A small-molecule ligand and the protein it binds are described below.
Small molecule (SMILES): CC(C)CCC[C@@H](C)[C@H]1CC[C@H]2[C@@H]3CC=C4C[C@@H](O)CC[C@]4(C)[C@H]3CC[C@]12C

Sequence of chain 1.A:
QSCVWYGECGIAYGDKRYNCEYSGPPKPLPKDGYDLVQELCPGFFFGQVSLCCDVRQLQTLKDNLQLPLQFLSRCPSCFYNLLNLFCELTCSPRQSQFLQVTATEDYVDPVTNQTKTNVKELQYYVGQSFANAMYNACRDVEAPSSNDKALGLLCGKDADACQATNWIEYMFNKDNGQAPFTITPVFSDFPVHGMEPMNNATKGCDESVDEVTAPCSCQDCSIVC

Binding-site contacts:
Ligand atom C3 contacts residue THR92 of chain 1.A at 3.6 Å.
Ligand atom C19 contacts residue ASN66 of chain 1.A at 3.1 Å.
Ligand atom C13 contacts residue PHE88 of chain 1.A at 3.6 Å (hydrophobic).
Ligand atom C21 contacts residue PRO70 of chain 1.A at 3.5 Å (hydrophobic).
Ligand atom C17 contacts residue PHE88 of chain 1.A at 3.3 Å (hydrophobic).
Ligand atom C11 contacts residue LEU63 of chain 1.A at 3.8 Å (hydrophobic).
Ligand atom C23 contacts residue PRO70 of chain 1.A at 3.8 Å (hydrophobic).
Ligand atom C16 contacts residue PHE88 of chain 1.A at 3.6 Å (hydrophobic).
Ligand atom C22 contacts residue MET173 of chain 1.A at 3.8 Å (hydrophobic).
Ligand atom C18 contacts residue ASN66 of chain 1.A at 3.6 Å.
Ligand atom C12 contacts residue ASN66 of chain 1.A at 3.6 Å.
Ligand atom C4 contacts residue ASN21 of chain 1.A at 3.3 Å.
Ligand atom C15 contacts residue MET173 of chain 1.A at 3.4 Å (hydrophobic).
Ligand atom C15 contacts residue PHE88 of chain 1.A at 3.4 Å (hydrophobic).
Ligand atom C19 contacts residue PRO182 of chain 1.A at 3.5 Å (hydrophobic).
Ligand atom C21 contacts residue ASN66 of chain 1.A at 2.7 Å.
Ligand atom C7 contacts residue LEU91 of chain 1.A at 3.7 Å (hydrophobic).
Ligand atom C1 contacts residue LEU63 of chain 1.A at 3.6 Å (hydrophobic).
Ligand atom C3 contacts residue ASN21 of chain 1.A at 3.7 Å.
Ligand atom O1 contacts residue ASN21 of chain 1.A at 2.9 Å (h-bond).
Ligand atom C14 contacts residue PHE88 of chain 1.A at 3.0 Å (hydrophobic).
Ligand atom C18 contacts residue GLN180 of chain 1.A at 3.8 Å.
Ligand atom C27 contacts residue LEU156 of chain 1.A at 3.2 Å (hydrophobic).
Ligand atom C27 contacts residue MET173 of chain 1.A at 3.8 Å (hydrophobic).
Ligand atom C4 contacts residue PHE183 of chain 1.A at 3.5 Å (hydrophobic).
Ligand atom C12 contacts residue PHE88 of chain 1.A at 3.8 Å (hydrophobic).
Ligand atom C22 contacts residue PRO70 of chain 1.A at 3.9 Å (hydrophobic).
Ligand atom C27 contacts residue TYR172 of chain 1.A at 3.6 Å (hydrophobic).
Ligand atom C11 contacts residue ASN66 of chain 1.A at 3.2 Å.
Ligand atom C26 contacts residue TYR172 of chain 1.A at 3.9 Å (hydrophobic).
Ligand atom C2 contacts residue GLN59 of chain 1.A at 3.5 Å.
Ligand atom O1 contacts residue THR92 of chain 1.A at 3.5 Å.
Ligand atom C18 contacts residue ALA181 of chain 1.A at 3.8 Å (hydrophobic).
Ligand atom C16 contacts residue MET173 of chain 1.A at 2.7 Å (hydrophobic).
Ligand atom C7 contacts residue ILE185 of chain 1.A at 3.8 Å (hydrophobic).
Ligand atom C8 contacts residue PHE88 of chain 1.A at 3.9 Å (hydrophobic).
Ligand atom C26 contacts residue ASN178 of chain 1.A at 3.8 Å.
Ligand atom C15 contacts residue ALA181 of chain 1.A at 3.6 Å (hydrophobic).
Ligand atom O1 contacts residue GLN59 of chain 1.A at 3.0 Å (h-bond).
Ligand atom C6 contacts residue PHE183 of chain 1.A at 3.6 Å (hydrophobic).